Sequence of chain 1.G:
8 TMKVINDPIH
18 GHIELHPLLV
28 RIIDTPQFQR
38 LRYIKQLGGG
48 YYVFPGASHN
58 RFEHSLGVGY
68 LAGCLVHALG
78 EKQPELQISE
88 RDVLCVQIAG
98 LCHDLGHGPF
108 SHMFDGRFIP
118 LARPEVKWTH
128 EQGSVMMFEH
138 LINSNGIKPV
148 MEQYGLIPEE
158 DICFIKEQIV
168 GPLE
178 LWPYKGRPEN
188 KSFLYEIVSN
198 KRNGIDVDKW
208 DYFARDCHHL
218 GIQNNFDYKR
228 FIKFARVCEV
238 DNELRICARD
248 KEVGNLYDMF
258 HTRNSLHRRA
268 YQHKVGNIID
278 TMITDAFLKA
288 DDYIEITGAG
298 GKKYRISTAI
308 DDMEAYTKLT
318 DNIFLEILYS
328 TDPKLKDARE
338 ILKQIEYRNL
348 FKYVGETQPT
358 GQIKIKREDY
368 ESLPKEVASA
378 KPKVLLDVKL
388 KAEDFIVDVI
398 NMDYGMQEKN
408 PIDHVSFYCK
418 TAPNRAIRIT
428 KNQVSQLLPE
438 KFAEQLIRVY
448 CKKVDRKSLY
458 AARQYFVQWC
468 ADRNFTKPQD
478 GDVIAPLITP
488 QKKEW

Binding-site contacts:
Ligand atom C5M contacts residue LEU44 of chain 1.G at 3.2 Å (hydrophobic).
Ligand atom PG contacts residue MG1 of chain 1.HB at 3.4 Å.
Ligand atom O2G contacts residue LYS206 of chain 1.G at 2.5 Å (salt-bridge).
Ligand atom O1A contacts residue ASP101 of chain 1.G at 3.0 Å (salt-bridge).
Ligand atom O3' contacts residue TYR209 of chain 1.G at 3.2 Å.
Ligand atom O3' contacts residue GLN43 of chain 1.G at 3.5 Å (h-bond).
Ligand atom N3A contacts residue ASP205 of chain 1.G at 2.7 Å (salt-bridge).
Ligand atom O2A contacts residue HIS104 of chain 1.G at 3.5 Å (h-bond).
Ligand atom C4' contacts residue ARG58 of chain 1.G at 3.5 Å.
Ligand atom C3' contacts residue TYR209 of chain 1.G at 3.6 Å (hydrophobic).
Ligand atom O1A contacts residue ARG58 of chain 1.G at 2.9 Å (salt-bridge).
Ligand atom O2G contacts residue MG1 of chain 1.HB at 2.1 Å.
Ligand atom O5' contacts residue ARG58 of chain 1.G at 3.5 Å (salt-bridge).
Ligand atom O1A contacts residue FE1 of chain 1.GB at 2.2 Å.
Ligand atom O3' contacts residue ASP213 of chain 1.G at 2.8 Å (salt-bridge).
Ligand atom O1A contacts residue HIS61 of chain 1.G at 3.2 Å (h-bond).
Ligand atom PA contacts residue FE1 of chain 1.GB at 3.1 Å.
Ligand atom O5' contacts residue HIS109 of chain 1.G at 3.0 Å (h-bond).
Ligand atom PB contacts residue ASP205 of chain 1.G at 3.5 Å.
Ligand atom O1G contacts residue ARG260 of chain 1.G at 3.1 Å (salt-bridge).
Ligand atom PA contacts residue ASP205 of chain 1.G at 3.3 Å.
Ligand atom O2A contacts residue HIS127 of chain 1.G at 2.8 Å (h-bond).
Ligand atom O1B contacts residue HIS127 of chain 1.G at 3.5 Å.
Ligand atom O4 contacts residue TYR268 of chain 1.G at 3.6 Å (h-bond).
Ligand atom O2B contacts residue ASP205 of chain 1.G at 3.1 Å (salt-bridge).
Ligand atom O3G contacts residue ARG260 of chain 1.G at 3.3 Å (salt-bridge).
Ligand atom O2A contacts residue ASP101 of chain 1.G at 2.8 Å (salt-bridge).
Ligand atom O4 contacts residue GLN269 of chain 1.G at 3.4 Å (h-bond).
Ligand atom O2B contacts residue MG1 of chain 1.HB at 2.4 Å.
Ligand atom O1G contacts residue LYS206 of chain 1.G at 3.3 Å.
Ligand atom PA contacts residue ARG58 of chain 1.G at 3.6 Å.
Ligand atom PA contacts residue ASP101 of chain 1.G at 3.4 Å.
Ligand atom O4' contacts residue HIS109 of chain 1.G at 3.0 Å.
Ligand atom O4' contacts residue ARG58 of chain 1.G at 3.2 Å (salt-bridge).
Ligand atom O1A contacts residue ASP205 of chain 1.G at 3.0 Å (salt-bridge).
Ligand atom O1B contacts residue HIS109 of chain 1.G at 3.6 Å (h-bond).
Ligand atom O1G contacts residue TYR209 of chain 1.G at 2.5 Å (h-bond).
Ligand atom O2A contacts residue FE1 of chain 1.GB at 3.4 Å.
Ligand atom C5' contacts residue HIS109 of chain 1.G at 3.5 Å.
Ligand atom PG contacts residue LYS206 of chain 1.G at 3.3 Å.

This small molecule binds to this protein.
Small molecule (SMILES): Cc1cn([C@H]2C[C@H](O)[C@@H](COP(=O)(O)NP(=O)(O)OP(=O)(O)O)O2)c(=O)[nH]c1=O